A protein and the small-molecule ligand that binds it are described below.
Small molecule (SMILES): NC(=O)C(=O)O

Binding-site contacts:
Ligand atom O1 contacts residue TYR16 of chain 5.A at 3.9 Å.
Ligand atom N1 contacts residue TRP84 of chain 5.A at 3.7 Å.
Ligand atom O1 contacts residue PHE26 of chain 5.A at 3.9 Å.
Ligand atom O1 contacts residue TRP84 of chain 5.A at 3.6 Å.
Ligand atom C1 contacts residue TYR16 of chain 5.A at 3.5 Å (hydrophobic).
Ligand atom C2 contacts residue TYR16 of chain 5.A at 4.0 Å (hydrophobic).
Ligand atom C2 contacts residue VAL88 of chain 5.A at 4.4 Å (hydrophobic).
Ligand atom C2 contacts residue PHE87 of chain 5.A at 4.4 Å (hydrophobic).
Ligand atom O2 contacts residue PHE26 of chain 5.A at 4.2 Å.
Ligand atom O3 contacts residue ILE95 of chain 5.A at 4.0 Å.
Ligand atom O3 contacts residue VAL88 of chain 5.A at 4.2 Å.
Ligand atom O3 contacts residue TYR16 of chain 5.A at 4.1 Å.
Ligand atom N1 contacts residue TYR16 of chain 5.A at 2.6 Å (h-bond).
Ligand atom O2 contacts residue VAL88 of chain 5.A at 4.4 Å.
Ligand atom C2 contacts residue TRP84 of chain 5.A at 4.1 Å (hydrophobic).
Ligand atom O1 contacts residue TYR48 of chain 5.A at 4.5 Å.
Ligand atom C1 contacts residue PHE87 of chain 5.A at 4.4 Å (hydrophobic).
Ligand atom O2 contacts residue ILE95 of chain 5.A at 3.7 Å.
Ligand atom O3 contacts residue TRP84 of chain 5.A at 4.3 Å.
Ligand atom O2 contacts residue PHE87 of chain 5.A at 3.8 Å.
Ligand atom O1 contacts residue GLN38 of chain 5.A at 4.4 Å.
Ligand atom O1 contacts residue TYR30 of chain 5.A at 4.2 Å.
Ligand atom C1 contacts residue TRP84 of chain 5.A at 3.7 Å (hydrophobic).
Ligand atom O1 contacts residue PHE87 of chain 5.A at 3.8 Å.
Ligand atom O3 contacts residue GLN98 of chain 5.A at 4.3 Å.
Ligand atom C2 contacts residue ILE95 of chain 5.A at 4.0 Å (hydrophobic).
Ligand atom N1 contacts residue GLN38 of chain 5.A at 3.9 Å.

Sequence of chain 5.A:
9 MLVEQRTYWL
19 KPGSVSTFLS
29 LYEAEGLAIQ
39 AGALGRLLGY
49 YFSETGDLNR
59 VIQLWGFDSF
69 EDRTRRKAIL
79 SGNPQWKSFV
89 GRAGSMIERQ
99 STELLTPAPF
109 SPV